Binding-site contacts:
Ligand atom C25 contacts residue PHE261 of chain 1.A at 3.9 Å (hydrophobic).
Ligand atom C23 contacts residue PHE265 of chain 1.A at 4.5 Å (hydrophobic).
Ligand atom O1 contacts residue TRP296 of chain 1.A at 4.0 Å.
Ligand atom C6 contacts residue HIS199 of chain 1.A at 4.4 Å.
Ligand atom C19 contacts residue THR299 of chain 1.A at 4.0 Å.
Ligand atom C18 contacts residue TRP303 of chain 1.A at 3.6 Å (hydrophobic).
Ligand atom C16 contacts residue LEU206 of chain 1.A at 4.0 Å (hydrophobic).
Ligand atom C24 contacts residue PHE265 of chain 1.A at 3.8 Å (hydrophobic).
Ligand atom C4 contacts residue HIS199 of chain 1.A at 3.5 Å.
Ligand atom C27 contacts residue PHE261 of chain 1.A at 3.7 Å (hydrophobic).
Ligand atom C24 contacts residue PHE261 of chain 1.A at 4.2 Å (hydrophobic).
Ligand atom C19 contacts residue TRP303 of chain 1.A at 3.7 Å (hydrophobic).
Ligand atom C15 contacts residue TRP303 of chain 1.A at 4.3 Å (hydrophobic).
Ligand atom C20 contacts residue TYR264 of chain 1.A at 4.4 Å (hydrophobic).
Ligand atom C22 contacts residue TYR264 of chain 1.A at 4.1 Å (hydrophobic).
Ligand atom C2 contacts residue TRP296 of chain 1.A at 4.3 Å (hydrophobic).
Ligand atom C22 contacts residue PHE265 of chain 1.A at 3.8 Å (hydrophobic).
Ligand atom C15 contacts residue LEU206 of chain 1.A at 3.9 Å (hydrophobic).
Ligand atom C5 contacts residue HIS199 of chain 1.A at 4.2 Å.

A protein and the small-molecule ligand that binds it are described below.
Small molecule (SMILES): CC(C)CCC[C@@H](C)[C@H]1CC[C@H]2[C@@H]3CC=C4C[C@@H](O)CC[C@]4(C)[C@H]3CC[C@]12C

Sequence of chain 1.A:
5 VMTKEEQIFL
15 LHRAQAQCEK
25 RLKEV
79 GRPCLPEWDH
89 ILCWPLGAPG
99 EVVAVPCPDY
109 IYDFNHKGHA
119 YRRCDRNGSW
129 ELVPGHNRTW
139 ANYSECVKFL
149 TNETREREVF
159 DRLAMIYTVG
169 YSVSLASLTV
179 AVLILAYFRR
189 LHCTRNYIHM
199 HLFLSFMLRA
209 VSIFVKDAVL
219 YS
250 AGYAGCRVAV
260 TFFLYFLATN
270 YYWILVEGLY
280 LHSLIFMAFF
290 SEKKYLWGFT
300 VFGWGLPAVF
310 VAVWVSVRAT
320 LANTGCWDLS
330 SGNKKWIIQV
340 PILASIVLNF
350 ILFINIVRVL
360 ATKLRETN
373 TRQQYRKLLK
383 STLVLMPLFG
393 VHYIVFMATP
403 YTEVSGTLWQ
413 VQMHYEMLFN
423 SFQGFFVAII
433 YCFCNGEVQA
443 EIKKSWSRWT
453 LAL